Sequence of chain 1.E:
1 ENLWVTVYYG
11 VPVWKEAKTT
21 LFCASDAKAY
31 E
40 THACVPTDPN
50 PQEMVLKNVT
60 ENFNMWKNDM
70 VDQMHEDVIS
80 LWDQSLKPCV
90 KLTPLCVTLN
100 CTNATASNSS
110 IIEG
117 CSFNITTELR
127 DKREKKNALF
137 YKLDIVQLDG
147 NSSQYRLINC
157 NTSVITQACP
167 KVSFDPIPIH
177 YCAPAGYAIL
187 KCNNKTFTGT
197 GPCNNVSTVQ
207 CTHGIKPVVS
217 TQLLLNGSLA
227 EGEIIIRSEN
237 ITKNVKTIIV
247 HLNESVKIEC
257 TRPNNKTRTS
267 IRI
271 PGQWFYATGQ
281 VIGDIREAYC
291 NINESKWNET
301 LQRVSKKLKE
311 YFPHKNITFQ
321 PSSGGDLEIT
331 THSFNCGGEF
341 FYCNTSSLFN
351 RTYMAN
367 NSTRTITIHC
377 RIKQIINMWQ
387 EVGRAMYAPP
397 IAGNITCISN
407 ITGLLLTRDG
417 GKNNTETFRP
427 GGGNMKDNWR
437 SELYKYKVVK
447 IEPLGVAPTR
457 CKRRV

Sequence of chain 1.K:
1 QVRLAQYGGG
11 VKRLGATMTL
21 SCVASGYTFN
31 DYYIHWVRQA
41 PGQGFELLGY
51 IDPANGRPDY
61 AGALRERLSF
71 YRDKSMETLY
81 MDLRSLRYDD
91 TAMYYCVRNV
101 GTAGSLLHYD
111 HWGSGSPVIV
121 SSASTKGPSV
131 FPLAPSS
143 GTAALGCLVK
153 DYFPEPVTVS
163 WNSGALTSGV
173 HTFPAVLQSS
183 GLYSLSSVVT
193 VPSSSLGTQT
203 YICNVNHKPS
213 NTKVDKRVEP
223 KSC

Binding-site contacts:
Ligand atom C2 contacts residue SER405 of chain 1.E at 4.4 Å.
Ligand atom C3 contacts residue ILE404 of chain 1.E at 3.8 Å (hydrophobic).
Ligand atom C1 contacts residue ASN222 of chain 1.E at 1.4 Å.
Ligand atom C3 contacts residue ASN222 of chain 1.E at 3.8 Å.
Ligand atom O5 contacts residue SER405 of chain 1.E at 4.3 Å.
Ligand atom O3 contacts residue ILE404 of chain 1.E at 3.4 Å (h-bond).
Ligand atom O7 contacts residue ASN222 of chain 1.E at 4.2 Å.
Ligand atom O7 contacts residue ARG3 of chain 1.K at 3.3 Å (salt-bridge).
Ligand atom C6 contacts residue CYS336 of chain 1.E at 4.2 Å (hydrophobic).
Ligand atom C8 contacts residue PRO172 of chain 1.E at 3.7 Å (hydrophobic).
Ligand atom O5 contacts residue ILE404 of chain 1.E at 4.2 Å.
Ligand atom O5 contacts residue ASN222 of chain 1.E at 2.4 Å (h-bond).
Ligand atom C6 contacts residue CYS403 of chain 1.E at 3.8 Å (hydrophobic).
Ligand atom C8 contacts residue ASN222 of chain 1.E at 4.4 Å.
Ligand atom C2 contacts residue ASN222 of chain 1.E at 2.6 Å.
Ligand atom C4 contacts residue ILE404 of chain 1.E at 3.6 Å (hydrophobic).
Ligand atom C8 contacts residue ASP171 of chain 1.E at 3.6 Å.
Ligand atom O7 contacts residue ILE404 of chain 1.E at 4.2 Å.
Ligand atom O6 contacts residue CYS336 of chain 1.E at 3.6 Å.
Ligand atom C2 contacts residue ILE404 of chain 1.E at 3.8 Å (hydrophobic).
Ligand atom C7 contacts residue ASN222 of chain 1.E at 3.7 Å.
Ligand atom N2 contacts residue ASN222 of chain 1.E at 2.9 Å (h-bond).
Ligand atom C8 contacts residue ARG3 of chain 1.K at 3.7 Å.
Ligand atom C7 contacts residue ARG3 of chain 1.K at 3.9 Å.
Ligand atom C5 contacts residue ASN222 of chain 1.E at 3.6 Å.
Ligand atom C8 contacts residue ASN406 of chain 1.E at 4.5 Å.
Ligand atom N2 contacts residue LYS212 of chain 1.E at 4.5 Å.
Ligand atom C4 contacts residue ASN222 of chain 1.E at 4.3 Å.
Ligand atom C5 contacts residue ILE404 of chain 1.E at 4.3 Å (hydrophobic).
Ligand atom O6 contacts residue ASN335 of chain 1.E at 4.0 Å.
Ligand atom O6 contacts residue CYS403 of chain 1.E at 3.8 Å.

This small molecule binds to this protein.
Small molecule (SMILES): CC(=O)N[C@H]1[C@H](O[C@H]2[C@H](O)[C@@H](NC(C)=O)CO[C@@H]2CO)O[C@H](CO)[C@@H](O[C@@H]2O[C@H](CO)[C@@H](O[C@@H]3O[C@H](CO)[C@@H](O)[C@H](O)[C@H]3NC(C)=O)[C@H](O)[C@@H]2O)[C@@H]1O